Binding-site contacts:
Ligand atom C4 contacts residue ASN45 of chain 1.D at 4.2 Å.
Ligand atom O6 contacts residue THR47 of chain 1.D at 2.8 Å (h-bond).
Ligand atom C7 contacts residue ASN45 of chain 1.D at 3.4 Å.
Ligand atom C8 contacts residue ARG326 of chain 1.D at 3.8 Å.
Ligand atom C5 contacts residue THR47 of chain 1.D at 4.5 Å.
Ligand atom C6 contacts residue ARG53 of chain 1.D at 4.3 Å.
Ligand atom C8 contacts residue ASP324 of chain 1.D at 4.4 Å.
Ligand atom C6 contacts residue THR47 of chain 1.D at 4.0 Å.
Ligand atom C6 contacts residue ASN50 of chain 1.D at 4.0 Å.
Ligand atom O7 contacts residue ASN45 of chain 1.D at 3.4 Å (h-bond).
Ligand atom C8 contacts residue ARG53 of chain 1.D at 3.8 Å.
Ligand atom C3 contacts residue ASN45 of chain 1.D at 3.8 Å.
Ligand atom O5 contacts residue ASN50 of chain 1.D at 3.2 Å (h-bond).
Ligand atom C5 contacts residue ASN45 of chain 1.D at 3.6 Å.
Ligand atom O5 contacts residue ASN45 of chain 1.D at 2.3 Å (h-bond).
Ligand atom N2 contacts residue ASN45 of chain 1.D at 3.0 Å (h-bond).
Ligand atom O6 contacts residue GLU49 of chain 1.D at 3.8 Å.
Ligand atom C1 contacts residue ASN45 of chain 1.D at 1.4 Å.
Ligand atom O6 contacts residue ASN50 of chain 1.D at 3.8 Å.
Ligand atom C1 contacts residue ASN50 of chain 1.D at 3.9 Å.
Ligand atom C5 contacts residue ASN50 of chain 1.D at 4.3 Å.
Ligand atom C8 contacts residue GLU49 of chain 1.D at 3.8 Å.
Ligand atom C2 contacts residue ASN45 of chain 1.D at 2.5 Å.
Ligand atom O5 contacts residue THR47 of chain 1.D at 4.0 Å.

Sequence of chain 1.D:
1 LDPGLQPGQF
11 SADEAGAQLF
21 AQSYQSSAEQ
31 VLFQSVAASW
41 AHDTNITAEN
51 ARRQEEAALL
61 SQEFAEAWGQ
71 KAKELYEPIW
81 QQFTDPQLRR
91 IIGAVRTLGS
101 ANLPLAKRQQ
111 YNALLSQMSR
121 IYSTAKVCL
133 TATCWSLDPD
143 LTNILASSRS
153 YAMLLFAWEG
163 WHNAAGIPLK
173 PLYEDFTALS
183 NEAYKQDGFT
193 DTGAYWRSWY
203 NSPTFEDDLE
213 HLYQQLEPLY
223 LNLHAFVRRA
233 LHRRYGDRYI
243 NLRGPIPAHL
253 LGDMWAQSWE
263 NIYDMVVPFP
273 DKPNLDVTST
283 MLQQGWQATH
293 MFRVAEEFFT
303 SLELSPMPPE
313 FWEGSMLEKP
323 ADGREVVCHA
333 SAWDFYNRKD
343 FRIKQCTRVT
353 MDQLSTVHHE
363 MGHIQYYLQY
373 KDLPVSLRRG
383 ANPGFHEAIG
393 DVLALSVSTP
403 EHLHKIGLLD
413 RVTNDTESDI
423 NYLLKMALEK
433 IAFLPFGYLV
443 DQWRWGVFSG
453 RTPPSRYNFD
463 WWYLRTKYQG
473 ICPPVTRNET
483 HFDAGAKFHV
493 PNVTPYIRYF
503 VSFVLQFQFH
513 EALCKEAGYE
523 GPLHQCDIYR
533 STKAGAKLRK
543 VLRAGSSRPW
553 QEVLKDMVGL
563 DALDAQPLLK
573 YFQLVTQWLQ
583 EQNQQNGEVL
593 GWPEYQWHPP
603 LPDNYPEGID

This small molecule binds to this protein.
Small molecule (SMILES): CC(=O)N[C@H]1[C@H](O[C@H]2[C@H](O)[C@@H](NC(C)=O)CO[C@@H]2CO)O[C@H](CO)[C@@H](O)[C@@H]1O